Sequence of chain 1.A:
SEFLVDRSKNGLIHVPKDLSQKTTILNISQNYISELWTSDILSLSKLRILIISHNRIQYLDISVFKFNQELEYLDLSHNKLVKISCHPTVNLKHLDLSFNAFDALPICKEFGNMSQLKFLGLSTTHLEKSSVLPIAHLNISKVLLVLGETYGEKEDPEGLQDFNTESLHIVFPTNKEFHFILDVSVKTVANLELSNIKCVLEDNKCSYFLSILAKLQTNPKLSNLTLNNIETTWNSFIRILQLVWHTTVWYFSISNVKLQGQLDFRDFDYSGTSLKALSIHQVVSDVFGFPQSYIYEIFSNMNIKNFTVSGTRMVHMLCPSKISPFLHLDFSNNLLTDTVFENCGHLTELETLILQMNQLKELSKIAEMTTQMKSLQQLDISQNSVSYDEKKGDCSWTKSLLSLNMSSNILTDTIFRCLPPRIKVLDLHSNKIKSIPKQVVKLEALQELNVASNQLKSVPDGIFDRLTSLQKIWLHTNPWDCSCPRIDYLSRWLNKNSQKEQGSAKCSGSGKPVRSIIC

Binding-site contacts:
Ligand atom C7 contacts residue TYR275 of chain 1.A at 4.2 Å (hydrophobic).
Ligand atom C6 contacts residue HIS352 of chain 1.A at 4.3 Å.
Ligand atom C5 contacts residue ASN330 of chain 1.A at 3.7 Å.
Ligand atom O6 contacts residue HIS352 of chain 1.A at 3.5 Å.
Ligand atom O5 contacts residue HIS352 of chain 1.A at 3.6 Å.
Ligand atom C2 contacts residue ASN330 of chain 1.A at 2.4 Å.
Ligand atom O5 contacts residue ASN330 of chain 1.A at 2.4 Å (h-bond).
Ligand atom C8 contacts residue HIS352 of chain 1.A at 4.5 Å.
Ligand atom O7 contacts residue ASN330 of chain 1.A at 3.4 Å (h-bond).
Ligand atom C3 contacts residue ASN330 of chain 1.A at 3.7 Å.
Ligand atom C5 contacts residue HIS352 of chain 1.A at 3.9 Å.
Ligand atom O7 contacts residue ALA301 of chain 1.A at 3.8 Å.
Ligand atom C1 contacts residue HIS352 of chain 1.A at 3.7 Å.
Ligand atom O7 contacts residue TYR275 of chain 1.A at 3.7 Å.
Ligand atom C4 contacts residue ASN330 of chain 1.A at 4.2 Å.
Ligand atom C8 contacts residue TYR275 of chain 1.A at 3.9 Å (hydrophobic).
Ligand atom C8 contacts residue LYS300 of chain 1.A at 4.3 Å.
Ligand atom N2 contacts residue ASN330 of chain 1.A at 2.8 Å (h-bond).
Ligand atom C7 contacts residue ASN330 of chain 1.A at 3.3 Å.
Ligand atom C8 contacts residue GLN402 of chain 1.A at 4.5 Å.
Ligand atom C1 contacts residue ASN330 of chain 1.A at 1.4 Å.
Ligand atom C8 contacts residue ASN330 of chain 1.A at 4.4 Å.
Ligand atom O6 contacts residue THR376 of chain 1.A at 4.1 Å.

A small-molecule ligand and the protein it binds are described below.
Small molecule (SMILES): CC(=O)N[C@H]1[C@H](O[C@H]2[C@H](O)[C@@H](NC(C)=O)CO[C@@H]2CO)O[C@H](CO)[C@@H](O)[C@@H]1O